This small molecule binds to this protein.
Small molecule (SMILES): CC(=O)N[C@@H]1[C@@H](O)[C@H](O)[C@@H](CO)O[C@H]1O

Sequence of chain 1.A:
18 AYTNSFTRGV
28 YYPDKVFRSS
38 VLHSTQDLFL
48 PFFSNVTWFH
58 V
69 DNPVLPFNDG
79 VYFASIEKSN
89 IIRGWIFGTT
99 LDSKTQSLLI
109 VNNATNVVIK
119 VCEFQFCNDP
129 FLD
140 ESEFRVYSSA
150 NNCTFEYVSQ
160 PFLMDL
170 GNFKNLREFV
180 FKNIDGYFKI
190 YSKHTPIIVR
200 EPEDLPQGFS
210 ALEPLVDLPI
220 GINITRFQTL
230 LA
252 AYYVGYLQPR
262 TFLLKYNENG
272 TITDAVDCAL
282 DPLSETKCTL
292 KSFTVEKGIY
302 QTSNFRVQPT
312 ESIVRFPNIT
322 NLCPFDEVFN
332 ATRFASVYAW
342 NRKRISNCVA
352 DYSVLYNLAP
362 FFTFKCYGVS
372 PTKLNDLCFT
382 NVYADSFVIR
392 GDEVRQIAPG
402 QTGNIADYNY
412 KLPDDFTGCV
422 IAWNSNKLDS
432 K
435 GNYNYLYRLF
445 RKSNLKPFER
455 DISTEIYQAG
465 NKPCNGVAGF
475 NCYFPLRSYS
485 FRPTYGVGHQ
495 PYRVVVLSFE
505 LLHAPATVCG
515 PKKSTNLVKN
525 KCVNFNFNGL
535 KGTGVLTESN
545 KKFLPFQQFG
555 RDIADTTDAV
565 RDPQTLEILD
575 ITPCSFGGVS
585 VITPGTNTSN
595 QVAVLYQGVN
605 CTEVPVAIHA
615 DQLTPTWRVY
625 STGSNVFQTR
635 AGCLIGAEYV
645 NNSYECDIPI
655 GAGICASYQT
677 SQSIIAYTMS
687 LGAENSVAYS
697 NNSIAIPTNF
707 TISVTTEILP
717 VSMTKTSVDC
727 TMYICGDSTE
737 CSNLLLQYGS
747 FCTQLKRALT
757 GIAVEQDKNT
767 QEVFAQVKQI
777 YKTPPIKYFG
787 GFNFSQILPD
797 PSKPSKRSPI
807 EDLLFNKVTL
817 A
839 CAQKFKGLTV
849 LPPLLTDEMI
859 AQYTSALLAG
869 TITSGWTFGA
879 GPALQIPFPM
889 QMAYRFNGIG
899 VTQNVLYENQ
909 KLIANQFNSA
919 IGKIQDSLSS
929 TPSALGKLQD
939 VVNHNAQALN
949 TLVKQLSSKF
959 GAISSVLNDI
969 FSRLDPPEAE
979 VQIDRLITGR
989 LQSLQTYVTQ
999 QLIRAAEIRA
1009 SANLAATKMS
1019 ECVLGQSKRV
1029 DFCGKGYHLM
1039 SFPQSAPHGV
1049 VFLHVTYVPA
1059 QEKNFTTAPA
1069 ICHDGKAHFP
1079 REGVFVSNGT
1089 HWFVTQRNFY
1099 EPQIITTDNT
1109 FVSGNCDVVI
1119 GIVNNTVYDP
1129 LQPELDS

Binding-site contacts:
Ligand atom C8 contacts residue ASN222 of chain 1.A at 4.3 Å.
Ligand atom C7 contacts residue ASN222 of chain 1.A at 3.0 Å.
Ligand atom O7 contacts residue ASN222 of chain 1.A at 2.8 Å (h-bond).
Ligand atom N2 contacts residue ASN222 of chain 1.A at 2.9 Å (h-bond).
Ligand atom C1 contacts residue ASN222 of chain 1.A at 1.4 Å.
Ligand atom C3 contacts residue ASN222 of chain 1.A at 3.8 Å.
Ligand atom O5 contacts residue ASN222 of chain 1.A at 2.3 Å (h-bond).
Ligand atom C5 contacts residue ASN222 of chain 1.A at 3.6 Å.
Ligand atom C2 contacts residue ASN222 of chain 1.A at 2.4 Å.
Ligand atom C4 contacts residue ASN222 of chain 1.A at 4.2 Å.